Sequence of chain 1.A:
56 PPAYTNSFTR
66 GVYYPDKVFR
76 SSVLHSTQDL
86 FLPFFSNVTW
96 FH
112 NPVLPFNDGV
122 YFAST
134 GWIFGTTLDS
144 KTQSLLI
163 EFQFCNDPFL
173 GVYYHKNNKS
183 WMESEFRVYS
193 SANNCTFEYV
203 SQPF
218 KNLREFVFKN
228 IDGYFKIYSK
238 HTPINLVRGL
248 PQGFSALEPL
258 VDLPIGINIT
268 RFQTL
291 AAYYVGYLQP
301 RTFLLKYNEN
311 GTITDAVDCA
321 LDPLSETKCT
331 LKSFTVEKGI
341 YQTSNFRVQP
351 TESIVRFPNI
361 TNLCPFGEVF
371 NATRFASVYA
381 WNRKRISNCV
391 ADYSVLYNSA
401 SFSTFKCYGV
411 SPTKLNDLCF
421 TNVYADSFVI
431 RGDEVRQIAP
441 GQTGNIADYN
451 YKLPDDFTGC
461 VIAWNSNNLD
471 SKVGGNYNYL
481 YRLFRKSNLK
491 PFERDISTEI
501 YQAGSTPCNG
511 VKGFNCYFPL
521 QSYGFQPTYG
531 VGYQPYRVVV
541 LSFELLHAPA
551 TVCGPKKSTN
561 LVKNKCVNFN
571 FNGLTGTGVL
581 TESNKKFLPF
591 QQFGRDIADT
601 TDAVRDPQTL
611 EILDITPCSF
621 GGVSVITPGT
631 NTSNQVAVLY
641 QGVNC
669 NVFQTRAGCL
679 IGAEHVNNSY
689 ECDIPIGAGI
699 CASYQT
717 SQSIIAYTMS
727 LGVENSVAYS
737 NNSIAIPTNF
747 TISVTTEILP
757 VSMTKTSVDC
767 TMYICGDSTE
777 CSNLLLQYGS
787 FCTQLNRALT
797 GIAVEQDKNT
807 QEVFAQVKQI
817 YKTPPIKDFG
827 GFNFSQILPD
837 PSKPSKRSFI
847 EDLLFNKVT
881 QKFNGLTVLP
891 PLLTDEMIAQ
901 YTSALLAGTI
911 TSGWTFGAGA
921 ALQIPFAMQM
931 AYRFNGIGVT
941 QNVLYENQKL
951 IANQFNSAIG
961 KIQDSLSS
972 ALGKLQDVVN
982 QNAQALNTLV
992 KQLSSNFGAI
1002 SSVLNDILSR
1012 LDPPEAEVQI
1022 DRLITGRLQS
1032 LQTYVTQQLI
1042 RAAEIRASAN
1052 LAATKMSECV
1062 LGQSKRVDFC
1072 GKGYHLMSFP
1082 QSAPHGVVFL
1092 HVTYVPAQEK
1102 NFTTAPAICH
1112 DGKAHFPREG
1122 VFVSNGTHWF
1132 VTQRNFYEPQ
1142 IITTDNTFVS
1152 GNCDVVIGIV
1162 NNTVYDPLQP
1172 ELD

This small molecule binds to this protein.
Small molecule (SMILES): CC(=O)N[C@@H]1[C@@H](O)[C@H](O)[C@@H](CO)O[C@H]1O

Binding-site contacts:
Ligand atom C1 contacts residue ASN829 of chain 1.A at 1.4 Å.
Ligand atom N2 contacts residue ASN829 of chain 1.A at 2.9 Å (h-bond).
Ligand atom C4 contacts residue ASN829 of chain 1.A at 4.2 Å.
Ligand atom O5 contacts residue SER831 of chain 1.A at 3.3 Å (h-bond).
Ligand atom C5 contacts residue SER831 of chain 1.A at 3.4 Å.
Ligand atom O5 contacts residue GLN832 of chain 1.A at 4.5 Å.
Ligand atom C6 contacts residue SER831 of chain 1.A at 4.0 Å.
Ligand atom C1 contacts residue SER831 of chain 1.A at 3.4 Å.
Ligand atom C5 contacts residue ASN829 of chain 1.A at 3.7 Å.
Ligand atom C7 contacts residue ASN829 of chain 1.A at 3.8 Å.
Ligand atom C3 contacts residue ASN829 of chain 1.A at 3.8 Å.
Ligand atom C2 contacts residue ASN829 of chain 1.A at 2.4 Å.
Ligand atom C6 contacts residue GLN832 of chain 1.A at 3.5 Å.
Ligand atom O7 contacts residue ASN829 of chain 1.A at 4.3 Å.
Ligand atom C5 contacts residue GLN832 of chain 1.A at 4.2 Å.
Ligand atom O5 contacts residue ASN829 of chain 1.A at 2.4 Å (h-bond).